This small molecule binds to this protein.
Small molecule (SMILES): Nc1cc[n+]([C@@H]2O[C@H](COP(=O)(O)O)[C@@H](O)[C@H]2O)c(=O)[nH]1

Binding-site contacts:
Ligand atom O2 contacts residue PHE155 of chain 1.B at 3.2 Å (h-bond).
Ligand atom N1 contacts residue GLY152 of chain 1.B at 3.6 Å (h-bond).
Ligand atom C4 contacts residue SER161 of chain 1.B at 3.5 Å.
Ligand atom O4' contacts residue GLY8 of chain 1.B at 2.9 Å.
Ligand atom O2 contacts residue GLY152 of chain 1.B at 3.6 Å (h-bond).
Ligand atom OP1 contacts residue ASN31 of chain 1.B at 3.4 Å (h-bond).
Ligand atom O4' contacts residue ASN9 of chain 1.B at 2.9 Å (h-bond).
Ligand atom C5 contacts residue SER161 of chain 1.B at 3.6 Å.
Ligand atom C3' contacts residue TYR156 of chain 1.B at 3.2 Å (hydrophobic).
Ligand atom C2' contacts residue THR131 of chain 1.B at 3.7 Å.
Ligand atom N3 contacts residue TYR156 of chain 1.B at 3.3 Å (h-bond).
Ligand atom C2 contacts residue ASP154 of chain 1.B at 3.5 Å.
Ligand atom C4 contacts residue TYR156 of chain 1.B at 3.4 Å (hydrophobic).
Ligand atom O2' contacts residue THR131 of chain 1.B at 2.9 Å (h-bond).
Ligand atom O2 contacts residue ASP154 of chain 1.B at 2.8 Å (salt-bridge).
Ligand atom C1' contacts residue GLY152 of chain 1.B at 3.6 Å.
Ligand atom N3 contacts residue PHE155 of chain 1.B at 3.5 Å (h-bond).
Ligand atom O3' contacts residue THR131 of chain 1.B at 3.4 Å.
Ligand atom C6 contacts residue TYR156 of chain 1.B at 3.6 Å (hydrophobic).
Ligand atom O3' contacts residue GLY133 of chain 1.B at 3.4 Å (h-bond).
Ligand atom N4 contacts residue SER161 of chain 1.B at 2.7 Å (h-bond).
Ligand atom OP2 contacts residue TYR156 of chain 1.B at 3.0 Å (h-bond).
Ligand atom C4' contacts residue ASN9 of chain 1.B at 3.8 Å.
Ligand atom O3' contacts residue SER132 of chain 1.B at 3.0 Å (h-bond).
Ligand atom OP1 contacts residue TYR156 of chain 1.B at 3.3 Å (h-bond).
Ligand atom O2 contacts residue ILE153 of chain 1.B at 3.3 Å.
Ligand atom O3' contacts residue TYR156 of chain 1.B at 3.7 Å.
Ligand atom P contacts residue TYR156 of chain 1.B at 3.7 Å.
Ligand atom C2 contacts residue GLY152 of chain 1.B at 3.6 Å.
Ligand atom N4 contacts residue TYR156 of chain 1.B at 3.4 Å.
Ligand atom O2' contacts residue GLY133 of chain 1.B at 3.0 Å (h-bond).
Ligand atom P contacts residue ASN31 of chain 1.B at 3.5 Å.
Ligand atom OP2 contacts residue TYR162 of chain 1.B at 2.6 Å (h-bond).
Ligand atom N3 contacts residue ASP154 of chain 1.B at 3.5 Å (salt-bridge).
Ligand atom OP3 contacts residue ASN31 of chain 1.B at 2.8 Å (h-bond).
Ligand atom C2 contacts residue PHE155 of chain 1.B at 3.8 Å (hydrophobic).
Ligand atom C5 contacts residue TYR162 of chain 1.B at 3.7 Å (hydrophobic).
Ligand atom C2' contacts residue TYR156 of chain 1.B at 3.8 Å (hydrophobic).
Ligand atom C5' contacts residue ASN9 of chain 1.B at 3.6 Å.
Ligand atom C5 contacts residue TYR156 of chain 1.B at 3.3 Å (hydrophobic).

Sequence of chain 1.B:
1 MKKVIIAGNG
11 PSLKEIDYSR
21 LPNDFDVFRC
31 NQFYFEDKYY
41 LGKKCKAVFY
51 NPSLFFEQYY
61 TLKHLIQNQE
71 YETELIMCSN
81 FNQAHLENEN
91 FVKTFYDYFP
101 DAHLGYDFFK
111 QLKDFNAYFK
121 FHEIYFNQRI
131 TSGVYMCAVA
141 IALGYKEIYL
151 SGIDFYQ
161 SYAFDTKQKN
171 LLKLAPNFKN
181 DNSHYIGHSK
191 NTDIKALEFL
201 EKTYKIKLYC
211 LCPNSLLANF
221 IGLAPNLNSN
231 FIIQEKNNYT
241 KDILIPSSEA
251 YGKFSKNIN